Sequence of chain 44.A:
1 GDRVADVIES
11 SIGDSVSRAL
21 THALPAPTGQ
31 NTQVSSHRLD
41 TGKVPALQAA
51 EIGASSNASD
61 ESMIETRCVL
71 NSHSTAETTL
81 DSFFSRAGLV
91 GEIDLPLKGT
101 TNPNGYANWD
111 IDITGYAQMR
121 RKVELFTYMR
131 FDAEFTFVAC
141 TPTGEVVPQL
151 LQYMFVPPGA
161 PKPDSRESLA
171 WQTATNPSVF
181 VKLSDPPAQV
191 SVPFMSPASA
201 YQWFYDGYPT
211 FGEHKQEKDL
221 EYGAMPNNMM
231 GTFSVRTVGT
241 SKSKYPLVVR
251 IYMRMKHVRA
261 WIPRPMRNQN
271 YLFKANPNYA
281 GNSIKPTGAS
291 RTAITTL

Binding-site contacts:
Ligand atom C7 contacts residue ASN228 of chain 44.A at 3.8 Å.
Ligand atom C13 contacts residue MET195 of chain 44.A at 3.9 Å (hydrophobic).
Ligand atom O1 contacts residue MET195 of chain 44.A at 3.2 Å.
Ligand atom C15 contacts residue VAL192 of chain 44.A at 3.2 Å (hydrophobic).
Ligand atom C2 contacts residue ASP112 of chain 44.A at 2.8 Å.
Ligand atom N5 contacts residue PHE137 of chain 44.A at 3.5 Å.
Ligand atom C15 contacts residue MET195 of chain 44.A at 3.8 Å (hydrophobic).
Ligand atom N6 contacts residue ILE24 of chain 44.C at 3.9 Å.
Ligand atom C17 contacts residue PHE155 of chain 44.A at 3.7 Å (hydrophobic).
Ligand atom C13 contacts residue PHE135 of chain 44.A at 3.4 Å (hydrophobic).
Ligand atom C2 contacts residue THR114 of chain 44.A at 3.6 Å.
Ligand atom C22 contacts residue VAL179 of chain 44.A at 3.4 Å (hydrophobic).
Ligand atom O2 contacts residue PHE137 of chain 44.A at 4.0 Å.
Ligand atom C7 contacts residue TYR201 of chain 44.A at 3.8 Å (hydrophobic).
Ligand atom N2 contacts residue TRP203 of chain 44.A at 3.9 Å.
Ligand atom C19 contacts residue VAL192 of chain 44.A at 3.4 Å (hydrophobic).
Ligand atom N5 contacts residue PHE233 of chain 44.A at 3.2 Å.
Ligand atom C3 contacts residue ASP112 of chain 44.A at 3.0 Å.
Ligand atom C13 contacts residue ILE111 of chain 44.A at 4.0 Å (hydrophobic).
Ligand atom O3 contacts residue ILE113 of chain 44.A at 3.0 Å (h-bond).
Ligand atom N1 contacts residue ASP112 of chain 44.A at 3.9 Å.
Ligand atom C8 contacts residue TYR201 of chain 44.A at 3.3 Å (hydrophobic).
Ligand atom C12 contacts residue MET195 of chain 44.A at 3.8 Å (hydrophobic).
Ligand atom C18 contacts residue PHE155 of chain 44.A at 3.9 Å (hydrophobic).
Ligand atom C14 contacts residue PHE155 of chain 44.A at 3.9 Å (hydrophobic).
Ligand atom N4 contacts residue TRP203 of chain 44.A at 3.6 Å (h-bond).
Ligand atom C19 contacts residue ILE24 of chain 44.C at 3.5 Å (hydrophobic).
Ligand atom N6 contacts residue PHE155 of chain 44.A at 3.8 Å.
Ligand atom C9 contacts residue ILE113 of chain 44.A at 3.7 Å (hydrophobic).
Ligand atom C16 contacts residue PHE155 of chain 44.A at 3.9 Å (hydrophobic).
Ligand atom C16 contacts residue ILE111 of chain 44.A at 3.5 Å (hydrophobic).
Ligand atom C16 contacts residue PHE135 of chain 44.A at 3.4 Å (hydrophobic).
Ligand atom C5 contacts residue TRP203 of chain 44.A at 3.8 Å (hydrophobic).
Ligand atom C14 contacts residue MET195 of chain 44.A at 3.9 Å (hydrophobic).
Ligand atom C4 contacts residue TRP203 of chain 44.A at 4.0 Å (hydrophobic).
Ligand atom O2 contacts residue PHE233 of chain 44.A at 3.0 Å.
Ligand atom C17 contacts residue PHE135 of chain 44.A at 3.9 Å (hydrophobic).
Ligand atom N1 contacts residue THR114 of chain 44.A at 4.0 Å.
Ligand atom C14 contacts residue PHE135 of chain 44.A at 3.7 Å (hydrophobic).
Ligand atom O3 contacts residue ASP112 of chain 44.A at 3.6 Å.

Sequence of chain 44.C:
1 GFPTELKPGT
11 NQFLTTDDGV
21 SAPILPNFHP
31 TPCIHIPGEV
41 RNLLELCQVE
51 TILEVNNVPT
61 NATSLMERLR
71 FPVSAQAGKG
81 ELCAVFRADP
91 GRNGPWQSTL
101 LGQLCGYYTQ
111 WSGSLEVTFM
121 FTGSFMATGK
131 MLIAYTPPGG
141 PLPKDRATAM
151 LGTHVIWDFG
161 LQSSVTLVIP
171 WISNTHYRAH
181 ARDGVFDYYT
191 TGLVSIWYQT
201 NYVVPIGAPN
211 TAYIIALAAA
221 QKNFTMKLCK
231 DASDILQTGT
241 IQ

This small molecule binds to this protein.
Small molecule (SMILES): Cc1nc(-c2ccc(OCCCCCN3CCN(c4ccnc(N)c4)C3=O)cc2)no1

Sequence of chain 45.C:
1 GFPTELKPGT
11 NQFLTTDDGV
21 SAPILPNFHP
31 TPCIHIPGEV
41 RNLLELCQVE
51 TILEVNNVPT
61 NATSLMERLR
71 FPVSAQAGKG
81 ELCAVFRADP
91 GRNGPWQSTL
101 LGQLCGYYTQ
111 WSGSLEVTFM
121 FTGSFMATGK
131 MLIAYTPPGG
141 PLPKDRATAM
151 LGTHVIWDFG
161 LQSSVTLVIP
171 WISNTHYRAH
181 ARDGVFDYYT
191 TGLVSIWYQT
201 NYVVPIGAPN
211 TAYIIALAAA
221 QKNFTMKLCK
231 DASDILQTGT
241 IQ